Sequence of chain 1.C:
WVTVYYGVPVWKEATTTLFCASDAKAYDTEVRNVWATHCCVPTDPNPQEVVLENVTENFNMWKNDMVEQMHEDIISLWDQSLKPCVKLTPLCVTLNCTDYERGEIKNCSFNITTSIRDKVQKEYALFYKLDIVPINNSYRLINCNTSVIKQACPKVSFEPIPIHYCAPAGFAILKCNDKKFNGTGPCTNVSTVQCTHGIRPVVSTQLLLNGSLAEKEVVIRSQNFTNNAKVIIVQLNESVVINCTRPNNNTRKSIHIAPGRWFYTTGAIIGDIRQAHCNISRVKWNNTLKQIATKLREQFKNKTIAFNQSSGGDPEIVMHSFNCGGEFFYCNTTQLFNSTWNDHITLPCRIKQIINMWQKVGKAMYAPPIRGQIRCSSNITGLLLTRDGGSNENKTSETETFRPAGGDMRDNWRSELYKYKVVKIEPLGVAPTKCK

This small molecule binds to this protein.
Small molecule (SMILES): CC(=O)N[C@@H]1[C@@H](O)[C@H](O)[C@@H](CO)O[C@H]1O

Binding-site contacts:
Ligand atom O5 contacts residue ASN339 of chain 1.C at 2.5 Å (h-bond).
Ligand atom C8 contacts residue THR371 of chain 1.C at 4.4 Å.
Ligand atom O5 contacts residue ARG444 of chain 1.C at 4.0 Å.
Ligand atom C7 contacts residue PHE338 of chain 1.C at 4.0 Å (hydrophobic).
Ligand atom C1 contacts residue ASN339 of chain 1.C at 1.5 Å.
Ligand atom N2 contacts residue ASN369 of chain 1.C at 4.3 Å.
Ligand atom C8 contacts residue ASN369 of chain 1.C at 3.8 Å.
Ligand atom O7 contacts residue THR442 of chain 1.C at 4.5 Å.
Ligand atom C8 contacts residue SER370 of chain 1.C at 3.4 Å.
Ligand atom O7 contacts residue ALA337 of chain 1.C at 3.7 Å.
Ligand atom C7 contacts residue ASN339 of chain 1.C at 3.3 Å.
Ligand atom O7 contacts residue ASN339 of chain 1.C at 3.3 Å (h-bond).
Ligand atom C8 contacts residue PHE338 of chain 1.C at 3.0 Å (hydrophobic).
Ligand atom C3 contacts residue ASN339 of chain 1.C at 3.9 Å.
Ligand atom O7 contacts residue PHE338 of chain 1.C at 4.3 Å.
Ligand atom C2 contacts residue ASN339 of chain 1.C at 2.5 Å.
Ligand atom C1 contacts residue ARG444 of chain 1.C at 4.3 Å.
Ligand atom C4 contacts residue ASN339 of chain 1.C at 4.4 Å.
Ligand atom C8 contacts residue ASN339 of chain 1.C at 4.3 Å.
Ligand atom C5 contacts residue ASN339 of chain 1.C at 3.8 Å.
Ligand atom O7 contacts residue THR371 of chain 1.C at 4.4 Å.
Ligand atom N2 contacts residue ASN339 of chain 1.C at 2.9 Å (h-bond).